Sequence of chain 36.R:
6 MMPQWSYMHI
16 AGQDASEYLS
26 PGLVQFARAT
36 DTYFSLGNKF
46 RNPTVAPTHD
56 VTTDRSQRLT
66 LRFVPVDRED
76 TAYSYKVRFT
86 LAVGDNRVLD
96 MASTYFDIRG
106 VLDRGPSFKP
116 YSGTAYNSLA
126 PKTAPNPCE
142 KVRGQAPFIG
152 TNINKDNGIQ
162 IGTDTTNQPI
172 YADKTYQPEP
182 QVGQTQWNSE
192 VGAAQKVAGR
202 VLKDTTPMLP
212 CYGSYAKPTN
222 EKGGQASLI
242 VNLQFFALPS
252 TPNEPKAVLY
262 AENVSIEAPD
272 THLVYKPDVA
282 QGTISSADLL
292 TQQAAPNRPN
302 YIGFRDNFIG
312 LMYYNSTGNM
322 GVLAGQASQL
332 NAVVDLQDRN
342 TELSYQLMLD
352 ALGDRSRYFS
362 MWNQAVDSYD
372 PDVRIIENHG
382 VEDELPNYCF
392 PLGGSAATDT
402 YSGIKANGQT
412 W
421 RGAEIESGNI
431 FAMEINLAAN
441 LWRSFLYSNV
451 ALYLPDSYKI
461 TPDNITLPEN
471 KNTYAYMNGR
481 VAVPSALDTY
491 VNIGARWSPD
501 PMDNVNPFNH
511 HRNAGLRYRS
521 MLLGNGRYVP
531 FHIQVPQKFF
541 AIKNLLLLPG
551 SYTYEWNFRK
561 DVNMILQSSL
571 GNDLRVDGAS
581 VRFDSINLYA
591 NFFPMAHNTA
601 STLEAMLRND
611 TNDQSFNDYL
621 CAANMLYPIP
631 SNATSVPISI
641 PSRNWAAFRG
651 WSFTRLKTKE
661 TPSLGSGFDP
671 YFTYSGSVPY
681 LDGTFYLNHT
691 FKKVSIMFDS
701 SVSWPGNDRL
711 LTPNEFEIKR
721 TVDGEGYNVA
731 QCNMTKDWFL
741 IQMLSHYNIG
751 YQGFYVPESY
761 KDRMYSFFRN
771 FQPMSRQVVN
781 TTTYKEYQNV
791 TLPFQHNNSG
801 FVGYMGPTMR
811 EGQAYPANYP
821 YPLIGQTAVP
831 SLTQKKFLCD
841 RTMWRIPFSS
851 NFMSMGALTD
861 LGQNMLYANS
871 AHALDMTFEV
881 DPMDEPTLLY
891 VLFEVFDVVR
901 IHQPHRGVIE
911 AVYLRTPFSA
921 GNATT

Binding-site contacts:
Ligand atom C contacts residue ARG845 of chain 36.R at 4.1 Å.
Ligand atom CB contacts residue LEU620 of chain 36.R at 3.8 Å (hydrophobic).
Ligand atom O contacts residue TYR619 of chain 36.R at 2.7 Å.
Ligand atom N contacts residue ASN617 of chain 36.R at 2.9 Å (h-bond).
Ligand atom CB contacts residue TYR619 of chain 36.R at 4.0 Å (hydrophobic).
Ligand atom C contacts residue TYR619 of chain 36.R at 3.2 Å (hydrophobic).
Ligand atom CB contacts residue ARG649 of chain 36.R at 4.2 Å.
Ligand atom CD contacts residue ARG46 of chain 36.Q at 3.3 Å.
Ligand atom CB contacts residue PHE896 of chain 36.R at 4.0 Å (hydrophobic).
Ligand atom CB contacts residue TYR619 of chain 36.R at 3.7 Å (hydrophobic).
Ligand atom CD contacts residue ASN617 of chain 36.R at 3.1 Å.
Ligand atom CG contacts residue ARG46 of chain 36.Q at 3.1 Å.
Ligand atom CD contacts residue CYS621 of chain 36.R at 3.5 Å (hydrophobic).
Ligand atom C contacts residue ARG649 of chain 36.R at 3.9 Å.
Ligand atom CG contacts residue CYS621 of chain 36.R at 3.9 Å (hydrophobic).
Ligand atom CA contacts residue TYR619 of chain 36.R at 4.2 Å (hydrophobic).
Ligand atom N contacts residue CYS621 of chain 36.R at 3.0 Å (h-bond).
Ligand atom CG contacts residue ASN617 of chain 36.R at 3.7 Å.
Ligand atom CB contacts residue CYS621 of chain 36.R at 3.5 Å (hydrophobic).
Ligand atom CE1 contacts residue GLU894 of chain 36.R at 4.1 Å.
Ligand atom CB contacts residue GLU894 of chain 36.R at 3.4 Å.
Ligand atom CB contacts residue ALA857 of chain 36.R at 4.2 Å (hydrophobic).
Ligand atom CD2 contacts residue GLU894 of chain 36.R at 3.7 Å.
Ligand atom N contacts residue TYR619 of chain 36.R at 3.5 Å (h-bond).
Ligand atom CE1 contacts residue LEU348 of chain 36.R at 3.5 Å (hydrophobic).
Ligand atom N contacts residue ARG649 of chain 36.R at 4.2 Å.
Ligand atom NE2 contacts residue ARG845 of chain 36.R at 4.0 Å.
Ligand atom N contacts residue ASP618 of chain 36.R at 3.4 Å (salt-bridge).
Ligand atom CG contacts residue GLU894 of chain 36.R at 3.2 Å.
Ligand atom ND1 contacts residue GLU894 of chain 36.R at 3.5 Å (salt-bridge).
Ligand atom O contacts residue ARG649 of chain 36.R at 3.3 Å (salt-bridge).
Ligand atom CD2 contacts residue ARG845 of chain 36.R at 4.0 Å.
Ligand atom NE2 contacts residue GLU894 of chain 36.R at 4.2 Å.
Ligand atom N contacts residue TYR619 of chain 36.R at 3.6 Å.
Ligand atom CA contacts residue CYS621 of chain 36.R at 3.2 Å (hydrophobic).
Ligand atom ND1 contacts residue LEU348 of chain 36.R at 3.6 Å.
Ligand atom CA contacts residue ASN617 of chain 36.R at 4.1 Å.
Ligand atom CA contacts residue TYR619 of chain 36.R at 4.1 Å (hydrophobic).
Ligand atom CB contacts residue ARG649 of chain 36.R at 4.1 Å.
Ligand atom O contacts residue ALA857 of chain 36.R at 3.7 Å.

Sequence of chain 36.Q:
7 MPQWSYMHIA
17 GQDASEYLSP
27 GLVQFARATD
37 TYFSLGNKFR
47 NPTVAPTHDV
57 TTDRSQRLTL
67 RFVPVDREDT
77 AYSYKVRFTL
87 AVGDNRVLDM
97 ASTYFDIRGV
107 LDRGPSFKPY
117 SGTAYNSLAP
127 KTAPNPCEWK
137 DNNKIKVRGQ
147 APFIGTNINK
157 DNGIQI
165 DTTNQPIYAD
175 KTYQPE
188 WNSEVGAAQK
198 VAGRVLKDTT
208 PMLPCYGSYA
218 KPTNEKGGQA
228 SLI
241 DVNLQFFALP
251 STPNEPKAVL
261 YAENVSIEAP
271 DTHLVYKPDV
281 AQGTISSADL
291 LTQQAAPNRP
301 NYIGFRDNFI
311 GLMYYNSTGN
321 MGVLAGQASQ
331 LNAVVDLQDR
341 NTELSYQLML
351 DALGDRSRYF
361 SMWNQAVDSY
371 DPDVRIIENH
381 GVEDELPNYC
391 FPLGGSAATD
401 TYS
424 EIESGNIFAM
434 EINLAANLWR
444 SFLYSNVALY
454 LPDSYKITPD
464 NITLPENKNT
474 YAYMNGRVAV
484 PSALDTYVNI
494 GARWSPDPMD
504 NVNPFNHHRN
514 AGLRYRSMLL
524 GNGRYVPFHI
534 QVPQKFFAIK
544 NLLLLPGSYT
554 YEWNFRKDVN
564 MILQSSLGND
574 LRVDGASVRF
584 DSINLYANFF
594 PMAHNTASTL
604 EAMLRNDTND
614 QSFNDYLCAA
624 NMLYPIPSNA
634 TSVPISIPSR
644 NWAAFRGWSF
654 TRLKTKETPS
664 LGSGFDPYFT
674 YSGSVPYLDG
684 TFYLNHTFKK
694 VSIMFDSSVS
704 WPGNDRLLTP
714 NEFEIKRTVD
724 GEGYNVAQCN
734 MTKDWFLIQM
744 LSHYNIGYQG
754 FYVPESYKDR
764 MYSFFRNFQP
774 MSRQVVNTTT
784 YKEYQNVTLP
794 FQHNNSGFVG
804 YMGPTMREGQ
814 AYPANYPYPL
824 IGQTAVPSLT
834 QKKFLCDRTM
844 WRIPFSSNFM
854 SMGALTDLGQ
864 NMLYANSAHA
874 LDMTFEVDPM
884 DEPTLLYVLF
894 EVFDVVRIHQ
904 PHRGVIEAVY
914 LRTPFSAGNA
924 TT

The protein below binds the small molecule below.
Small molecule (SMILES): NC(N)=NCCC[C@H](NC(=O)[C@@H]1CCCN1)C(=O)N[C@H](C=O)CC1=NC=NC1